A small-molecule ligand and the protein it binds are described below.
Small molecule (SMILES): CC(=O)N[C@H]1[C@H](O[C@H]2[C@H](O)[C@@H](NC(C)=O)CO[C@@H]2CO)O[C@H](CO)[C@@H](O)[C@@H]1O

Binding-site contacts:
Ligand atom C1 contacts residue ASN154 of chain 6.G at 3.4 Å.
Ligand atom C8 contacts residue THR156 of chain 6.G at 4.0 Å.
Ligand atom C7 contacts residue THR156 of chain 6.G at 3.9 Å.
Ligand atom O5 contacts residue ASN154 of chain 6.G at 4.0 Å.
Ligand atom O7 contacts residue ASN154 of chain 6.G at 2.6 Å (h-bond).
Ligand atom C7 contacts residue ASN154 of chain 6.G at 3.3 Å.
Ligand atom N2 contacts residue THR156 of chain 6.G at 3.6 Å (h-bond).
Ligand atom C2 contacts residue THR156 of chain 6.G at 4.2 Å.
Ligand atom C1 contacts residue THR156 of chain 6.G at 3.6 Å.
Ligand atom N2 contacts residue ASN154 of chain 6.G at 3.8 Å.
Ligand atom O6 contacts residue MET151 of chain 6.G at 3.4 Å.
Ligand atom C8 contacts residue ASN154 of chain 6.G at 3.6 Å.
Ligand atom C2 contacts residue ASN154 of chain 6.G at 3.5 Å.
Ligand atom C6 contacts residue MET151 of chain 6.G at 4.5 Å (hydrophobic).

Sequence of chain 6.G:
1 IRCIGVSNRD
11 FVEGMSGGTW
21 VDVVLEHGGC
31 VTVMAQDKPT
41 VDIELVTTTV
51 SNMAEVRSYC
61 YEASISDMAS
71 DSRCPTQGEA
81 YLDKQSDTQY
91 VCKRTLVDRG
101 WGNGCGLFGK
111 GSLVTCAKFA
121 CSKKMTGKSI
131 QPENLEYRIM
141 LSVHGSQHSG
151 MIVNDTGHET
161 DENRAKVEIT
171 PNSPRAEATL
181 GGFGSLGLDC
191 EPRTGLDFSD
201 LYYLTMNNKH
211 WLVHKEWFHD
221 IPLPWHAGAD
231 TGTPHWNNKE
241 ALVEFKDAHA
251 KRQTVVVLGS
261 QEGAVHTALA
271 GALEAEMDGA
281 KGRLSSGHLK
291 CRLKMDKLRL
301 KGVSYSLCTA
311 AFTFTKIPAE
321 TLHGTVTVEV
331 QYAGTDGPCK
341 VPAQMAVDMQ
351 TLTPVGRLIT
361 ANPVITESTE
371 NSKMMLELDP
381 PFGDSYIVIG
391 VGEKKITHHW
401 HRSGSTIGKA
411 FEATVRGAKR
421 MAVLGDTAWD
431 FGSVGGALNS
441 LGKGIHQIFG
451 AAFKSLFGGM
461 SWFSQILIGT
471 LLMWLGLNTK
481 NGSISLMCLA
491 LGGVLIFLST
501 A